Sequence of chain 1.V:
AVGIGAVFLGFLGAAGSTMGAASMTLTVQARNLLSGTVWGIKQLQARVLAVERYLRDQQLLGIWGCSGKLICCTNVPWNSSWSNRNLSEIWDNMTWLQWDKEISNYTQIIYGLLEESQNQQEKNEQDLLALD

Sequence of chain 1.M:
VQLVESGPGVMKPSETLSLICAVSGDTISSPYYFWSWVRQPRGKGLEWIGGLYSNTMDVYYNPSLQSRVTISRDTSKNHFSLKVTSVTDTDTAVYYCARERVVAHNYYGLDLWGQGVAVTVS

This protein binds this small molecule.
Small molecule (SMILES): CC(=O)N[C@@H]1[C@@H](O)[C@H](O)[C@@H](CO)O[C@H]1O

Binding-site contacts:
Ligand atom C7 contacts residue SER101 of chain 1.V at 4.4 Å.
Ligand atom O6 contacts residue ASN100 of chain 1.V at 4.4 Å.
Ligand atom C6 contacts residue PRO64 of chain 1.M at 3.8 Å (hydrophobic).
Ligand atom O6 contacts residue PRO64 of chain 1.M at 3.4 Å.
Ligand atom C2 contacts residue ASN100 of chain 1.V at 2.5 Å.
Ligand atom C1 contacts residue ASN100 of chain 1.V at 1.4 Å.
Ligand atom O7 contacts residue ASN100 of chain 1.V at 3.1 Å (h-bond).
Ligand atom C4 contacts residue ASN100 of chain 1.V at 4.2 Å.
Ligand atom N2 contacts residue ASN100 of chain 1.V at 3.0 Å (h-bond).
Ligand atom C5 contacts residue ASN100 of chain 1.V at 3.7 Å.
Ligand atom C6 contacts residue SER65 of chain 1.M at 4.1 Å.
Ligand atom C7 contacts residue ASN100 of chain 1.V at 3.2 Å.
Ligand atom O7 contacts residue TRP99 of chain 1.V at 4.1 Å.
Ligand atom C8 contacts residue SER101 of chain 1.V at 4.0 Å.
Ligand atom C8 contacts residue ASN100 of chain 1.V at 4.0 Å.
Ligand atom O5 contacts residue ASN100 of chain 1.V at 2.3 Å (h-bond).
Ligand atom C8 contacts residue TRP99 of chain 1.V at 4.3 Å (hydrophobic).
Ligand atom C3 contacts residue ASN100 of chain 1.V at 3.8 Å.